The protein below binds the small molecule below.
Small molecule (SMILES): CC(=O)N[C@H]1[C@H](O[C@H]2[C@H](O)[C@@H](NC(C)=O)CO[C@@H]2CO)O[C@H](CO)[C@@H](O)[C@@H]1O

Sequence of chain 1.I:
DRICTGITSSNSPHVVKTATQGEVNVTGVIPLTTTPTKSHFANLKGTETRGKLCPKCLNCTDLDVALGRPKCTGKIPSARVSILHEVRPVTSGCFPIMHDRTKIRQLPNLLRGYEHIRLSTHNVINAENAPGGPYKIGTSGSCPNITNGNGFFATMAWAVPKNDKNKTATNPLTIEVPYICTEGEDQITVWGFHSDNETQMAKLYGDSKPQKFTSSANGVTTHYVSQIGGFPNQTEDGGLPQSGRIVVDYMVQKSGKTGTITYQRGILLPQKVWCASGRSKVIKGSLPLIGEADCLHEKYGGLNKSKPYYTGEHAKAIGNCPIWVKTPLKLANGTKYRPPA

Binding-site contacts:
Ligand atom O5 contacts residue ASN148 of chain 1.I at 3.7 Å.
Ligand atom C5 contacts residue ASN148 of chain 1.I at 4.1 Å.
Ligand atom C1 contacts residue THR147 of chain 1.I at 4.0 Å.
Ligand atom C1 contacts residue ASN148 of chain 1.I at 4.2 Å.
Ligand atom O6 contacts residue ASN148 of chain 1.I at 3.2 Å (h-bond).
Ligand atom C1 contacts residue ASN145 of chain 1.I at 1.5 Å.
Ligand atom C5 contacts residue ASN150 of chain 1.I at 4.1 Å.
Ligand atom C6 contacts residue ASN150 of chain 1.I at 3.8 Å.
Ligand atom N2 contacts residue ASN145 of chain 1.I at 2.9 Å (h-bond).
Ligand atom O5 contacts residue GLY149 of chain 1.I at 4.0 Å.
Ligand atom C1 contacts residue ASN150 of chain 1.I at 4.2 Å.
Ligand atom O6 contacts residue GLY149 of chain 1.I at 3.0 Å.
Ligand atom O7 contacts residue ASN145 of chain 1.I at 3.5 Å (h-bond).
Ligand atom C3 contacts residue ASN145 of chain 1.I at 3.7 Å.
Ligand atom C2 contacts residue ASN145 of chain 1.I at 2.3 Å.
Ligand atom C6 contacts residue GLY149 of chain 1.I at 4.2 Å.
Ligand atom O6 contacts residue ASN150 of chain 1.I at 2.9 Å (h-bond).
Ligand atom C6 contacts residue ASN148 of chain 1.I at 4.2 Å.
Ligand atom C7 contacts residue ASN145 of chain 1.I at 3.6 Å.
Ligand atom N2 contacts residue THR147 of chain 1.I at 4.1 Å.
Ligand atom C5 contacts residue ASN145 of chain 1.I at 3.6 Å.
Ligand atom C4 contacts residue ASN145 of chain 1.I at 4.1 Å.
Ligand atom O5 contacts residue ASN150 of chain 1.I at 3.3 Å (h-bond).
Ligand atom O5 contacts residue ASN145 of chain 1.I at 2.3 Å (h-bond).